Sequence of chain 20.C:
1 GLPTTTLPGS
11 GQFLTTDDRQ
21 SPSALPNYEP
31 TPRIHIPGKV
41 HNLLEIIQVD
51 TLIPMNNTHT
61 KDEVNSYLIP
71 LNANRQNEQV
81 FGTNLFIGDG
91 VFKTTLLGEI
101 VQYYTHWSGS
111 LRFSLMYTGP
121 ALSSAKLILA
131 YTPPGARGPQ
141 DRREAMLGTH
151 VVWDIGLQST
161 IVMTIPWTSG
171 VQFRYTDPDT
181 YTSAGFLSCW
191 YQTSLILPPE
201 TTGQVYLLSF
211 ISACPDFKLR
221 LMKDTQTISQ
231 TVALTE

Sequence of chain 20.A:
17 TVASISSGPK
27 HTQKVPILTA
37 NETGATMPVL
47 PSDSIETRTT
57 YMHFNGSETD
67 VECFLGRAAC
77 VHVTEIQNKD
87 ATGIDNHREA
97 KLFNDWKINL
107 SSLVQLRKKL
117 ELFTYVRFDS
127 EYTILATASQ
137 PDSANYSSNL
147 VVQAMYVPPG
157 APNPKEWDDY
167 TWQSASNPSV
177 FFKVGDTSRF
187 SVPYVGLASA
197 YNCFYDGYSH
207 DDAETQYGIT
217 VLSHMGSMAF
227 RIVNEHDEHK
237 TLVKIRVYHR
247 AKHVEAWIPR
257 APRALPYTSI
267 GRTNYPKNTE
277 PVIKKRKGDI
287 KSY

The protein below binds the small molecule below.
Small molecule (SMILES): Cc1cc(CCCCCOc2ccc(C3=NCCO3)cc2)on1

Binding-site contacts:
Ligand atom C2C contacts residue MET221 of chain 20.A at 3.8 Å (hydrophobic).
Ligand atom C3B contacts residue VAL188 of chain 20.A at 3.8 Å (hydrophobic).
Ligand atom C4C contacts residue VAL191 of chain 20.A at 3.0 Å (hydrophobic).
Ligand atom C2A contacts residue PHE186 of chain 20.A at 3.3 Å (hydrophobic).
Ligand atom C2B contacts residue VAL188 of chain 20.A at 3.5 Å (hydrophobic).
Ligand atom C5C contacts residue VAL191 of chain 20.A at 3.8 Å (hydrophobic).
Ligand atom C1B contacts residue ILE104 of chain 20.A at 4.0 Å (hydrophobic).
Ligand atom C1C contacts residue LEU106 of chain 20.A at 3.8 Å (hydrophobic).
Ligand atom N3A contacts residue TYR152 of chain 20.A at 3.5 Å.
Ligand atom N2 contacts residue LEU106 of chain 20.A at 3.8 Å.
Ligand atom N3A contacts residue PRO174 of chain 20.A at 3.7 Å.
Ligand atom C6B contacts residue ILE104 of chain 20.A at 3.6 Å (hydrophobic).
Ligand atom N3A contacts residue PHE186 of chain 20.A at 4.0 Å.
Ligand atom C3B contacts residue TYR152 of chain 20.A at 3.7 Å (hydrophobic).
Ligand atom C3C contacts residue TYR128 of chain 20.A at 3.4 Å (hydrophobic).
Ligand atom C5B contacts residue PHE186 of chain 20.A at 3.9 Å (hydrophobic).
Ligand atom C4B contacts residue PHE186 of chain 20.A at 3.6 Å (hydrophobic).
Ligand atom O1 contacts residue MET221 of chain 20.A at 3.8 Å.
Ligand atom C5A contacts residue ALA150 of chain 20.A at 3.6 Å (hydrophobic).
Ligand atom C1B contacts residue TYR128 of chain 20.A at 3.6 Å (hydrophobic).
Ligand atom O1 contacts residue LEU106 of chain 20.A at 3.8 Å.
Ligand atom C5B contacts residue TYR128 of chain 20.A at 4.0 Å (hydrophobic).
Ligand atom C5A contacts residue PHE186 of chain 20.A at 3.5 Å (hydrophobic).
Ligand atom N3A contacts residue ALA24 of chain 20.C at 3.8 Å.
Ligand atom C1C contacts residue TYR128 of chain 20.A at 3.7 Å (hydrophobic).
Ligand atom C5A contacts residue VAL176 of chain 20.A at 3.6 Å (hydrophobic).
Ligand atom C4B contacts residue TYR152 of chain 20.A at 3.8 Å (hydrophobic).
Ligand atom C4 contacts residue TYR197 of chain 20.A at 3.8 Å (hydrophobic).
Ligand atom C4C contacts residue VAL188 of chain 20.A at 3.7 Å (hydrophobic).
Ligand atom O1B contacts residue ILE104 of chain 20.A at 3.9 Å.
Ligand atom C5B contacts residue MET224 of chain 20.A at 3.9 Å (hydrophobic).
Ligand atom C4A contacts residue PRO174 of chain 20.A at 3.1 Å (hydrophobic).
Ligand atom C4 contacts residue LEU106 of chain 20.A at 3.9 Å (hydrophobic).
Ligand atom C2C contacts residue TYR197 of chain 20.A at 3.7 Å (hydrophobic).
Ligand atom C6B contacts residue TYR128 of chain 20.A at 3.3 Å (hydrophobic).
Ligand atom O1A contacts residue PHE186 of chain 20.A at 3.0 Å.
Ligand atom O1B contacts residue TYR128 of chain 20.A at 3.4 Å (h-bond).
Ligand atom C5 contacts residue LEU106 of chain 20.A at 3.8 Å (hydrophobic).
Ligand atom C1B contacts residue VAL188 of chain 20.A at 3.8 Å (hydrophobic).
Ligand atom C2A contacts residue TYR152 of chain 20.A at 3.6 Å (hydrophobic).